Sequence of chain 1.A:
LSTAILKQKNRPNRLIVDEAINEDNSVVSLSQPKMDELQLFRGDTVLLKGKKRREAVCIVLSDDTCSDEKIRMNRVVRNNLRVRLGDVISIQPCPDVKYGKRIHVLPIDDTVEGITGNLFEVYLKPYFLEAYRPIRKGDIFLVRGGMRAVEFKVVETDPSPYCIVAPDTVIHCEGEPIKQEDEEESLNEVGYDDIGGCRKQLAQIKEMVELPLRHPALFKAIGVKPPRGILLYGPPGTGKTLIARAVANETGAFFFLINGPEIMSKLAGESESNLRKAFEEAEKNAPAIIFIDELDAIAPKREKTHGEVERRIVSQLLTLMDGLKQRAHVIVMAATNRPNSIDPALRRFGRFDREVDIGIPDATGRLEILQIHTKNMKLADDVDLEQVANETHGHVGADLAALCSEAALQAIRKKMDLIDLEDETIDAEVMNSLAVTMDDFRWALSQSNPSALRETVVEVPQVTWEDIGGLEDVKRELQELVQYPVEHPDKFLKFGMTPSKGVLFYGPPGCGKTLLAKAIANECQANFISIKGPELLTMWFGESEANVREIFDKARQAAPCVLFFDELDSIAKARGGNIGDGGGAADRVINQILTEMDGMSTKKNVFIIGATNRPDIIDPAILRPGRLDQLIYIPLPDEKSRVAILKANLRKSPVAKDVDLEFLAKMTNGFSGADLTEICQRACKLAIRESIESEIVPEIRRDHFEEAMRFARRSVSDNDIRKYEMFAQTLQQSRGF

Binding-site contacts:
Ligand atom PB contacts residue MG1 of chain 1.I at 3.1 Å.
Ligand atom N1 contacts residue ILE671 of chain 1.A at 3.6 Å.
Ligand atom O2A contacts residue GLY538 of chain 1.A at 3.3 Å.
Ligand atom S1G contacts residue PRO651 of chain 1.F at 3.4 Å.
Ligand atom O2A contacts residue LEU541 of chain 1.A at 3.5 Å (h-bond).
Ligand atom O1B contacts residue LYS539 of chain 1.A at 3.4 Å.
Ligand atom PB contacts residue GLY536 of chain 1.A at 3.7 Å.
Ligand atom O3B contacts residue GLY536 of chain 1.A at 2.9 Å (h-bond).
Ligand atom O2B contacts residue GLY538 of chain 1.A at 3.0 Å (h-bond).
Ligand atom C4 contacts residue LEU541 of chain 1.A at 3.6 Å (hydrophobic).
Ligand atom N3 contacts residue ASN675 of chain 1.A at 3.4 Å (h-bond).
Ligand atom O3A contacts residue GLY536 of chain 1.A at 3.6 Å.
Ligand atom O2A contacts residue LYS539 of chain 1.A at 3.3 Å (salt-bridge).
Ligand atom O3G contacts residue ARG781 of chain 1.F at 2.6 Å (salt-bridge).
Ligand atom N1 contacts residue ASP493 of chain 1.A at 3.6 Å.
Ligand atom PG contacts residue ARG781 of chain 1.F at 3.6 Å.
Ligand atom O1A contacts residue MG1 of chain 1.I at 2.1 Å.
Ligand atom N1 contacts residue GLY495 of chain 1.A at 3.3 Å (h-bond).
Ligand atom N7 contacts residue CYS537 of chain 1.A at 3.3 Å.
Ligand atom N7 contacts residue GLY538 of chain 1.A at 3.3 Å (h-bond).
Ligand atom S1G contacts residue ARG781 of chain 1.F at 3.4 Å (salt-bridge).
Ligand atom O2B contacts residue CYS537 of chain 1.A at 3.0 Å (h-bond).
Ligand atom C2 contacts residue ILE671 of chain 1.A at 3.6 Å (hydrophobic).
Ligand atom O2B contacts residue LYS539 of chain 1.A at 2.9 Å (salt-bridge).
Ligand atom S1G contacts residue GLY536 of chain 1.A at 3.6 Å.
Ligand atom C8 contacts residue GLY538 of chain 1.A at 3.6 Å.
Ligand atom PG contacts residue MG1 of chain 1.I at 3.4 Å.
Ligand atom N6 contacts residue GLY495 of chain 1.A at 3.5 Å (h-bond).
Ligand atom O1B contacts residue THR540 of chain 1.A at 3.0 Å (h-bond).
Ligand atom O3A contacts residue MG1 of chain 1.I at 3.3 Å.
Ligand atom PA contacts residue MG1 of chain 1.I at 3.1 Å.
Ligand atom C2 contacts residue ASP493 of chain 1.A at 3.6 Å.
Ligand atom O1A contacts residue THR540 of chain 1.A at 3.1 Å (h-bond).
Ligand atom O1B contacts residue MG1 of chain 1.I at 2.1 Å.
Ligand atom O3B contacts residue MG1 of chain 1.I at 3.6 Å.
Ligand atom O3' contacts residue THR703 of chain 1.A at 3.6 Å.
Ligand atom O2G contacts residue MG1 of chain 1.I at 2.1 Å.
Ligand atom O2B contacts residue GLY536 of chain 1.A at 3.4 Å (h-bond).
Ligand atom O2A contacts residue THR540 of chain 1.A at 3.2 Å (h-bond).
Ligand atom C2 contacts residue ASN675 of chain 1.A at 3.2 Å.

Sequence of chain 1.F:
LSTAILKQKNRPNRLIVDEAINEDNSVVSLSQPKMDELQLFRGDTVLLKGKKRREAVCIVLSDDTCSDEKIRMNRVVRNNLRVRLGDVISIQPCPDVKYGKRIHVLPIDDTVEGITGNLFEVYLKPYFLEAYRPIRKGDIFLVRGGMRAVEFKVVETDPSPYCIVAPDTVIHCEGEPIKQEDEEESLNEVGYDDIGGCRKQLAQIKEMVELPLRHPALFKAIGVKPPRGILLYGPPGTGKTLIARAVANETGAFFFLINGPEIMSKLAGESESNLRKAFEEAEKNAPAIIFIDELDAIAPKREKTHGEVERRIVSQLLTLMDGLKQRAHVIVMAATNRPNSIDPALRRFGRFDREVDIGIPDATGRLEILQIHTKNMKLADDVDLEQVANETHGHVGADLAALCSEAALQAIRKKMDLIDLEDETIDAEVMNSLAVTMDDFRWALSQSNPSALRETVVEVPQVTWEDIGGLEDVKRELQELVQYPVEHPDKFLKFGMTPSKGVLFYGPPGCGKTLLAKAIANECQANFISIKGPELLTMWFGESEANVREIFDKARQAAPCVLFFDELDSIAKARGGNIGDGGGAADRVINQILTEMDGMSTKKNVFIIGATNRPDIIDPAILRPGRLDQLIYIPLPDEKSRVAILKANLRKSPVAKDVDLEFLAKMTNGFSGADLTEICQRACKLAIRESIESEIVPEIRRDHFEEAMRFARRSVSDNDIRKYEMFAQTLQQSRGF

The protein below binds the small molecule below.
Small molecule (SMILES): Nc1ncnc2c1ncn2[C@@H]1O[C@H](COP(=O)(O)OP(=O)(O)OP(O)(O)=S)[C@@H](O)[C@H]1O